The protein below binds the small molecule below.
Small molecule (SMILES): CC(=O)N[C@@H]1[C@@H](O)[C@H](O)[C@@H](CO)O[C@H]1O

Binding-site contacts:
Ligand atom C8 contacts residue ASN1162 of chain 1.A at 4.1 Å.
Ligand atom C7 contacts residue ASN1162 of chain 1.A at 3.7 Å.
Ligand atom O5 contacts residue ASN1162 of chain 1.A at 2.4 Å (h-bond).
Ligand atom C1 contacts residue ASN1162 of chain 1.A at 1.4 Å.
Ligand atom C5 contacts residue ASN1162 of chain 1.A at 3.7 Å.
Ligand atom C3 contacts residue ASN1162 of chain 1.A at 3.8 Å.
Ligand atom N2 contacts residue ASN1162 of chain 1.A at 2.9 Å (h-bond).
Ligand atom C2 contacts residue ASN1162 of chain 1.A at 2.5 Å.
Ligand atom O7 contacts residue ASN1162 of chain 1.A at 4.5 Å.
Ligand atom C4 contacts residue ASN1162 of chain 1.A at 4.2 Å.

Sequence of chain 1.A:
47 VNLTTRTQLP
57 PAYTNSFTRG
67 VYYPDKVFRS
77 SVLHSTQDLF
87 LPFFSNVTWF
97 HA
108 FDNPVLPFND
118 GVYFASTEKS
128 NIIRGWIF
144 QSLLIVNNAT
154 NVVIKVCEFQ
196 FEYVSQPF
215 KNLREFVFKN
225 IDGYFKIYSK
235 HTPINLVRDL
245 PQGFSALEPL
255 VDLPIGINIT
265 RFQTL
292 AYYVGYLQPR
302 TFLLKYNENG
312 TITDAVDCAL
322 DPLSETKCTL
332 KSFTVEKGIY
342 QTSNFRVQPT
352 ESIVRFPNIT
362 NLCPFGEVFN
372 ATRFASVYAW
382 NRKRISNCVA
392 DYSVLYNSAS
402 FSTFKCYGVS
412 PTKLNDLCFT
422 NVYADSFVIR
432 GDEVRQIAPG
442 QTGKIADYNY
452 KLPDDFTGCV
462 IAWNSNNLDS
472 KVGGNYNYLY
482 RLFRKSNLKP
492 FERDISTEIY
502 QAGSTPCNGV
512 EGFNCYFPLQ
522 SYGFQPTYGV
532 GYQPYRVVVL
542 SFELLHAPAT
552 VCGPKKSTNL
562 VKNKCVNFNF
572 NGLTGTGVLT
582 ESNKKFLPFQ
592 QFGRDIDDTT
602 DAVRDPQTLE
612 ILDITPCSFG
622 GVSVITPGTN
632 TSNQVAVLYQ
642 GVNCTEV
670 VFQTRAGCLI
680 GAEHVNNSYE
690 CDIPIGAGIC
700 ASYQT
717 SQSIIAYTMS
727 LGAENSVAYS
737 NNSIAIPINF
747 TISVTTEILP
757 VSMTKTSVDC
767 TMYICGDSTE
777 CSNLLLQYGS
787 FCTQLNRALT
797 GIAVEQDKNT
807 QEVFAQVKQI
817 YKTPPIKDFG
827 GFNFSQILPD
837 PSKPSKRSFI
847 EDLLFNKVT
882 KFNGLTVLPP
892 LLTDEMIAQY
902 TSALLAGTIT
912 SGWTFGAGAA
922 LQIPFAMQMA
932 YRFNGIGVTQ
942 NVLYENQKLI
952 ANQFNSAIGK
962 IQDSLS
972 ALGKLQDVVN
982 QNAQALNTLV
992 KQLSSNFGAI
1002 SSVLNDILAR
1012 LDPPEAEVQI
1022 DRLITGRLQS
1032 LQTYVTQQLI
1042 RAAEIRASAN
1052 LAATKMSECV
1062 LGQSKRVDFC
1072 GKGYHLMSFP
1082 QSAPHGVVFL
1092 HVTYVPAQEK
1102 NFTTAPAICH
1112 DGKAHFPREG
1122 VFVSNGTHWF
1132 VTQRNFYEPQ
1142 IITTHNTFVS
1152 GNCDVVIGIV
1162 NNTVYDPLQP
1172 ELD